Binding-site contacts:
Ligand atom C6 contacts residue GLY339 of chain 1.A at 4.1 Å.
Ligand atom C2 contacts residue ASN343 of chain 1.A at 2.4 Å.
Ligand atom O7 contacts residue ASN343 of chain 1.A at 3.0 Å (h-bond).
Ligand atom C5 contacts residue ASN343 of chain 1.A at 3.7 Å.
Ligand atom O5 contacts residue PHE342 of chain 1.A at 4.2 Å.
Ligand atom C6 contacts residue PHE338 of chain 1.A at 3.8 Å (hydrophobic).
Ligand atom O6 contacts residue GLY339 of chain 1.A at 3.3 Å.
Ligand atom C3 contacts residue ASN343 of chain 1.A at 3.8 Å.
Ligand atom C7 contacts residue ASN343 of chain 1.A at 3.2 Å.
Ligand atom O6 contacts residue PHE342 of chain 1.A at 4.5 Å.
Ligand atom O5 contacts residue GLY339 of chain 1.A at 4.0 Å.
Ligand atom C5 contacts residue GLY339 of chain 1.A at 3.7 Å.
Ligand atom C4 contacts residue ASN343 of chain 1.A at 4.2 Å.
Ligand atom O6 contacts residue PHE338 of chain 1.A at 3.0 Å (h-bond).
Ligand atom C1 contacts residue GLY339 of chain 1.A at 4.2 Å.
Ligand atom C6 contacts residue LEU368 of chain 1.A at 4.5 Å (hydrophobic).
Ligand atom O7 contacts residue PHE374 of chain 1.A at 4.4 Å.
Ligand atom C6 contacts residue PHE342 of chain 1.A at 4.0 Å (hydrophobic).
Ligand atom C8 contacts residue ASN343 of chain 1.A at 4.3 Å.
Ligand atom O5 contacts residue ASN343 of chain 1.A at 2.4 Å (h-bond).
Ligand atom C1 contacts residue ASN343 of chain 1.A at 1.4 Å.
Ligand atom N2 contacts residue ASN343 of chain 1.A at 2.9 Å (h-bond).

Sequence of chain 1.A:
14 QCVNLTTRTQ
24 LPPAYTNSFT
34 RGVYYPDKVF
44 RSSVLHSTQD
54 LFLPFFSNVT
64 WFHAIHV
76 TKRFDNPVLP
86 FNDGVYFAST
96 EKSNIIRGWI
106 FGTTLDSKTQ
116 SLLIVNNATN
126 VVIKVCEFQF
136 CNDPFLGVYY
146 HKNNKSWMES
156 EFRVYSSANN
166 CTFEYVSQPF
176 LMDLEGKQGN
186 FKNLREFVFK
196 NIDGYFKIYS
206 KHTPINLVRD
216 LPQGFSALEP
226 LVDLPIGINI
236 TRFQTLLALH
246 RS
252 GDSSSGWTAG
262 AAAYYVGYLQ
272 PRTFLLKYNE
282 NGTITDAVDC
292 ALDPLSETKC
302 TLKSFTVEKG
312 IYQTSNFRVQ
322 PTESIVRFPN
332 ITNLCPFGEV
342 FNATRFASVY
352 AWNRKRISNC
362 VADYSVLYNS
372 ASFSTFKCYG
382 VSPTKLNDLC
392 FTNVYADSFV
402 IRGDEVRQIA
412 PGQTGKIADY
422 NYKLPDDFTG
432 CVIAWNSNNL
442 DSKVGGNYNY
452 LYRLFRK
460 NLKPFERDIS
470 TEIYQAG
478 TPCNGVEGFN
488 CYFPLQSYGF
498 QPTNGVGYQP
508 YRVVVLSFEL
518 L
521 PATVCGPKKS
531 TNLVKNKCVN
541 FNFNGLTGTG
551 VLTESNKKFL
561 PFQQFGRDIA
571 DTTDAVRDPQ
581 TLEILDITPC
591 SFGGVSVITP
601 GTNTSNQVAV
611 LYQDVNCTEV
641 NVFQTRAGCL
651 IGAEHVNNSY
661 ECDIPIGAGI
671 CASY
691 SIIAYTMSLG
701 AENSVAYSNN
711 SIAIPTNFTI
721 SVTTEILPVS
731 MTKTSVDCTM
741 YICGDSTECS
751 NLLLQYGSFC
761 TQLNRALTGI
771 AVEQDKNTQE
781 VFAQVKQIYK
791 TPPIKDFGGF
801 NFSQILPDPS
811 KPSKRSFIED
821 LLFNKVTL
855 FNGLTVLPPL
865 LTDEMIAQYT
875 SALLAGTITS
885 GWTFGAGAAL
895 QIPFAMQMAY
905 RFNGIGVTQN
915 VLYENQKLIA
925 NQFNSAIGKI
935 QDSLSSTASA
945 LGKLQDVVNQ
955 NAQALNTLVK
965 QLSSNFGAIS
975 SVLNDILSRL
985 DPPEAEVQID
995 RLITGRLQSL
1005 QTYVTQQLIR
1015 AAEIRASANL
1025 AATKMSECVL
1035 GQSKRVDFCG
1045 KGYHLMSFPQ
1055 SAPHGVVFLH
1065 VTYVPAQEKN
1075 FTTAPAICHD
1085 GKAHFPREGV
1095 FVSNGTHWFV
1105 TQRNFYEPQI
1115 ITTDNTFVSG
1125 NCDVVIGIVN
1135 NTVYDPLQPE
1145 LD

This small molecule binds to this protein.
Small molecule (SMILES): CC(=O)N[C@@H]1[C@@H](O)[C@H](O)[C@@H](CO)O[C@H]1O